The protein below binds the small molecule below.
Small molecule (SMILES): CC(=O)N[C@@H]1[C@@H](O)[C@H](O)[C@@H](CO)O[C@H]1O

Binding-site contacts:
Ligand atom C2 contacts residue ASN259 of chain 2.F at 2.4 Å.
Ligand atom O5 contacts residue ASN259 of chain 2.F at 2.4 Å (h-bond).
Ligand atom C3 contacts residue ASN259 of chain 2.F at 3.8 Å.
Ligand atom C8 contacts residue LYS181 of chain 2.E at 4.1 Å.
Ligand atom O7 contacts residue ASN259 of chain 2.F at 2.9 Å (h-bond).
Ligand atom C5 contacts residue ASN259 of chain 2.F at 3.7 Å.
Ligand atom O6 contacts residue LYS115 of chain 2.E at 4.4 Å.
Ligand atom C1 contacts residue ASN259 of chain 2.F at 1.4 Å.
Ligand atom N2 contacts residue ASN259 of chain 2.F at 2.9 Å (h-bond).
Ligand atom O7 contacts residue LYS181 of chain 2.E at 3.9 Å.
Ligand atom O5 contacts residue THR116 of chain 2.E at 4.0 Å.
Ligand atom O6 contacts residue THR116 of chain 2.E at 3.5 Å.
Ligand atom C4 contacts residue ASN259 of chain 2.F at 4.2 Å.
Ligand atom C8 contacts residue ASN259 of chain 2.F at 4.4 Å.
Ligand atom C7 contacts residue ASN259 of chain 2.F at 3.1 Å.

Sequence of chain 2.F:
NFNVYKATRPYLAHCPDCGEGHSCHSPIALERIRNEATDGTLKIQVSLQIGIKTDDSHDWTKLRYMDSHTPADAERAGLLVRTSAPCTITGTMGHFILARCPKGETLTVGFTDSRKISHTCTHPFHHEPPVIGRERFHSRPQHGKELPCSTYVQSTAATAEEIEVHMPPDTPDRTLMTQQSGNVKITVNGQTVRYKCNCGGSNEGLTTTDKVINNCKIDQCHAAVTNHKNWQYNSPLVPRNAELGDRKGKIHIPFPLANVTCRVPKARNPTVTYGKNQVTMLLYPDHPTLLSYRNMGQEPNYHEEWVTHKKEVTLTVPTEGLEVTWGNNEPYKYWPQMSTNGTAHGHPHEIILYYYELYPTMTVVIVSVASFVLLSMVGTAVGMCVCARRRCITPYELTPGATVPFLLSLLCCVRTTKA

Sequence of chain 2.E:
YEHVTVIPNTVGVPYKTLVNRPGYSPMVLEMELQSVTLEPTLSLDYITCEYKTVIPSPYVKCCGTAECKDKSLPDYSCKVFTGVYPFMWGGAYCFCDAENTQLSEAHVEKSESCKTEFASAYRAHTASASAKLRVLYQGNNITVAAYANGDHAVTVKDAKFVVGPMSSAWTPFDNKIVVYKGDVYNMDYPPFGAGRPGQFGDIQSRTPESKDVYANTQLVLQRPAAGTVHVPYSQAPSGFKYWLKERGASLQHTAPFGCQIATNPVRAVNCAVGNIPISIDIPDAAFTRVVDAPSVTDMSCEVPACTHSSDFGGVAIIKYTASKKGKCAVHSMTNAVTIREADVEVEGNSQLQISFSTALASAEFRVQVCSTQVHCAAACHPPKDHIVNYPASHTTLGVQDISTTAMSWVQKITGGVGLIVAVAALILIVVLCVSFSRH